Sequence of chain 1.A:
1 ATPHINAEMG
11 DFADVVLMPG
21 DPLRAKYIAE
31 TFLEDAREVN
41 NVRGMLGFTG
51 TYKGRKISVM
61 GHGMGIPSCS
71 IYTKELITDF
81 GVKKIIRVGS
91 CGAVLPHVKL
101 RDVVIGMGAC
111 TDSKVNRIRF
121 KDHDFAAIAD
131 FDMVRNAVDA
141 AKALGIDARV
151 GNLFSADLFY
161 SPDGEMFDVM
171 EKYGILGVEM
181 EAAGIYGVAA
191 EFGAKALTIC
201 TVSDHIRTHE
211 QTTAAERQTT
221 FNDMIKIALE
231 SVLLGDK

The small molecule below binds the protein below.
Small molecule (SMILES): Nc1nc2c(ncn2COCCO)c(=O)[nH]1

Sequence of chain 2.B:
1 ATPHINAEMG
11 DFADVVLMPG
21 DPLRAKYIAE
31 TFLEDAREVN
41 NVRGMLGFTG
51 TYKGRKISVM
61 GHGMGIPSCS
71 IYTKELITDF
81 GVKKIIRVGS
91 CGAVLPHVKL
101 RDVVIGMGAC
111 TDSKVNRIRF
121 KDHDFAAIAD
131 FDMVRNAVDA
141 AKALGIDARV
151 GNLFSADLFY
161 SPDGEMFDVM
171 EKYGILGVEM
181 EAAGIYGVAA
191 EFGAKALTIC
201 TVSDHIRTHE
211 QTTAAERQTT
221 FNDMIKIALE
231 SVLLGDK

Binding-site contacts:
Ligand atom C4 contacts residue VAL178 of chain 1.A at 3.4 Å (hydrophobic).
Ligand atom N2 contacts residue VAL178 of chain 1.A at 3.7 Å.
Ligand atom N2 contacts residue GLU179 of chain 1.A at 3.9 Å.
Ligand atom C6 contacts residue GLY92 of chain 1.A at 3.9 Å.
Ligand atom C5 contacts residue VAL178 of chain 1.A at 3.3 Å (hydrophobic).
Ligand atom O6 contacts residue ILE206 of chain 1.A at 3.1 Å.
Ligand atom O6 contacts residue GLY92 of chain 1.A at 3.5 Å.
Ligand atom C3' contacts residue ARG43 of chain 2.B at 3.4 Å.
Ligand atom O1' contacts residue MET180 of chain 1.A at 4.0 Å.
Ligand atom N3 contacts residue PHE159 of chain 1.A at 3.7 Å.
Ligand atom N7 contacts residue GLY92 of chain 1.A at 3.3 Å (h-bond).
Ligand atom N2 contacts residue ALA156 of chain 1.A at 3.6 Å.
Ligand atom N1 contacts residue VAL178 of chain 1.A at 3.6 Å.
Ligand atom C5 contacts residue GLY92 of chain 1.A at 3.6 Å.
Ligand atom C2' contacts residue SO41 of chain 1.E at 3.5 Å.
Ligand atom C2' contacts residue ARG43 of chain 2.B at 3.6 Å.
Ligand atom C6 contacts residue VAL178 of chain 1.A at 3.5 Å (hydrophobic).
Ligand atom O3' contacts residue PHE159 of chain 1.A at 3.6 Å.
Ligand atom O3' contacts residue HIS4 of chain 2.B at 2.9 Å (h-bond).
Ligand atom C2 contacts residue PHE159 of chain 1.A at 3.8 Å (hydrophobic).
Ligand atom C1' contacts residue GLU179 of chain 1.A at 4.0 Å.
Ligand atom C3' contacts residue HIS4 of chain 2.B at 3.2 Å.
Ligand atom C1' contacts residue SO41 of chain 1.E at 3.8 Å.
Ligand atom C4 contacts residue GLU179 of chain 1.A at 3.9 Å.
Ligand atom N3 contacts residue VAL178 of chain 1.A at 3.7 Å.
Ligand atom N3 contacts residue GLU179 of chain 1.A at 3.7 Å.
Ligand atom C2 contacts residue VAL178 of chain 1.A at 3.7 Å (hydrophobic).
Ligand atom C8 contacts residue CYS91 of chain 1.A at 3.6 Å (hydrophobic).
Ligand atom C1' contacts residue SER90 of chain 1.A at 3.7 Å.
Ligand atom C4 contacts residue PHE159 of chain 1.A at 3.9 Å (hydrophobic).
Ligand atom N7 contacts residue CYS91 of chain 1.A at 3.5 Å.
Ligand atom C3' contacts residue MET64 of chain 1.A at 3.5 Å (hydrophobic).
Ligand atom N9 contacts residue VAL178 of chain 1.A at 3.9 Å.
Ligand atom N2 contacts residue PHE159 of chain 1.A at 3.9 Å.
Ligand atom N2 contacts residue MET180 of chain 1.A at 3.8 Å.
Ligand atom N3 contacts residue MET180 of chain 1.A at 3.5 Å.
Ligand atom N9 contacts residue SER90 of chain 1.A at 3.9 Å.
Ligand atom C8 contacts residue VAL178 of chain 1.A at 4.0 Å (hydrophobic).
Ligand atom C8 contacts residue SER90 of chain 1.A at 3.6 Å.
Ligand atom N7 contacts residue VAL178 of chain 1.A at 3.7 Å.